The protein below binds the small molecule below.
Small molecule (SMILES): CC[C@H](C)[C@H](N)C(=O)N[C@H](C(=O)N[C@@H](CO)C(=O)N[C@@H](C)C(=O)N[C@H](C(=O)N[C@H](C(=O)NCC(=O)N[C@H](C(=O)N[C@@H](CC(C)C)C(=O)O)[C@@H](C)CC)C(C)C)C(C)C)[C@@H](C)CC

Binding-site contacts:
Ligand atom CG2 contacts residue HIS70 of chain 1.D at 3.3 Å.
Ligand atom OXT contacts residue THR143 of chain 1.D at 2.9 Å (h-bond).
Ligand atom CG1 contacts residue THR73 of chain 1.D at 2.9 Å.
Ligand atom CD1 contacts residue TYR99 of chain 1.D at 3.0 Å (hydrophobic).
Ligand atom CG2 contacts residue GLN155 of chain 1.D at 3.3 Å.
Ligand atom CD2 contacts residue TRP147 of chain 1.D at 3.6 Å (hydrophobic).
Ligand atom O contacts residue TRP147 of chain 1.D at 3.0 Å (h-bond).
Ligand atom C contacts residue GLU63 of chain 1.D at 3.5 Å.
Ligand atom O contacts residue LYS146 of chain 1.D at 3.0 Å (salt-bridge).
Ligand atom O contacts residue THR73 of chain 1.D at 3.3 Å.
Ligand atom N contacts residue GLU63 of chain 1.D at 2.7 Å (salt-bridge).
Ligand atom CG2 contacts residue HIS70 of chain 1.D at 3.5 Å.
Ligand atom C contacts residue TYR7 of chain 1.D at 3.1 Å (hydrophobic).
Ligand atom CD1 contacts residue LEU81 of chain 1.D at 3.3 Å (hydrophobic).
Ligand atom CA contacts residue TYR159 of chain 1.D at 3.6 Å (hydrophobic).
Ligand atom CD1 contacts residue TYR7 of chain 1.D at 3.4 Å (hydrophobic).
Ligand atom CA contacts residue TYR7 of chain 1.D at 3.1 Å (hydrophobic).
Ligand atom CG2 contacts residue TYR59 of chain 1.D at 3.6 Å (hydrophobic).
Ligand atom CA contacts residue TYR171 of chain 1.D at 3.6 Å (hydrophobic).
Ligand atom CG1 contacts residue LEU156 of chain 1.D at 3.2 Å (hydrophobic).
Ligand atom O contacts residue TRP147 of chain 1.D at 3.3 Å.
Ligand atom CD1 contacts residue ASP77 of chain 1.D at 3.3 Å.
Ligand atom O contacts residue HIS70 of chain 1.D at 3.1 Å.
Ligand atom O contacts residue TYR7 of chain 1.D at 3.3 Å.
Ligand atom O contacts residue TYR159 of chain 1.D at 2.9 Å (h-bond).
Ligand atom CD1 contacts residue TYR116 of chain 1.D at 3.2 Å (hydrophobic).
Ligand atom CB contacts residue TYR99 of chain 1.D at 3.4 Å (hydrophobic).
Ligand atom N contacts residue TYR171 of chain 1.D at 2.8 Å (h-bond).
Ligand atom N contacts residue TYR7 of chain 1.D at 3.2 Å (h-bond).
Ligand atom OXT contacts residue TYR84 of chain 1.D at 2.8 Å (h-bond).
Ligand atom CG2 contacts residue TYR171 of chain 1.D at 3.4 Å (hydrophobic).
Ligand atom CA contacts residue GLU63 of chain 1.D at 3.3 Å.
Ligand atom CD1 contacts residue THR73 of chain 1.D at 3.4 Å.
Ligand atom CG contacts residue ASP77 of chain 1.D at 3.5 Å.
Ligand atom CD1 contacts residue PHE9 of chain 1.D at 3.2 Å (hydrophobic).
Ligand atom CB contacts residue ASP77 of chain 1.D at 3.6 Å.
Ligand atom N contacts residue ASP77 of chain 1.D at 3.0 Å (salt-bridge).
Ligand atom N contacts residue TYR99 of chain 1.D at 3.0 Å (h-bond).
Ligand atom CB contacts residue GLU63 of chain 1.D at 3.3 Å.
Ligand atom CD1 contacts residue VAL76 of chain 1.D at 3.4 Å (hydrophobic).

Sequence of chain 1.D:
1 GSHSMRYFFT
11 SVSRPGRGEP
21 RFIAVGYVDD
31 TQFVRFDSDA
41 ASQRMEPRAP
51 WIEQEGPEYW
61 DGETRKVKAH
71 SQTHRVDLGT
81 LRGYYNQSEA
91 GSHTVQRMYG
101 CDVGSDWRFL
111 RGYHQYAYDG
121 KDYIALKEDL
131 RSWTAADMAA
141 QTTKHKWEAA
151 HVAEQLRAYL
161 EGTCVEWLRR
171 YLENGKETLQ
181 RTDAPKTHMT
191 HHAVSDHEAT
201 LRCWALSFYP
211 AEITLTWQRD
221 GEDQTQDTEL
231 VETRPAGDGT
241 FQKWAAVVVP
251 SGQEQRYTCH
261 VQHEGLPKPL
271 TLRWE